Sequence of chain 1.A:
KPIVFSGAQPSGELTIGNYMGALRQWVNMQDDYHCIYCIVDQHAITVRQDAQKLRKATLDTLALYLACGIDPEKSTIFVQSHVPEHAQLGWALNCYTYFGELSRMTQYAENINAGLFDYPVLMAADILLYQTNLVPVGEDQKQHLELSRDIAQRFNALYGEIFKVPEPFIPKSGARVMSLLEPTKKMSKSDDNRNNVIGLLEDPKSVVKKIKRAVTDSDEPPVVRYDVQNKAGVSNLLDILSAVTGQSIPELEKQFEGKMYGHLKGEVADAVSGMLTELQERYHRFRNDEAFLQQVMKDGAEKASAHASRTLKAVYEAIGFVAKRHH

Sequence of chain 1.B:
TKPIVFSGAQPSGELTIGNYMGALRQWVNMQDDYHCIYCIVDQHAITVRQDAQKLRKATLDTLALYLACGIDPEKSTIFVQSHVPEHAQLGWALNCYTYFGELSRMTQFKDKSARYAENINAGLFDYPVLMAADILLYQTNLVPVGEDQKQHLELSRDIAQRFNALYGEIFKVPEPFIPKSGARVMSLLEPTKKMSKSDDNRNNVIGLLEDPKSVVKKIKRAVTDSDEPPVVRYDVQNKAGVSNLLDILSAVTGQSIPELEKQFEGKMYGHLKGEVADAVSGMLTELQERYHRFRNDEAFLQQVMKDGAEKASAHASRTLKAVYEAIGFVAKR

Binding-site contacts:
Ligand atom C contacts residue GLY92 of chain 1.A at 3.4 Å.
Ligand atom C6 contacts residue GLY92 of chain 1.B at 3.5 Å.
Ligand atom C4 contacts residue ALA89 of chain 1.B at 3.2 Å (hydrophobic).
Ligand atom O contacts residue ASP127 of chain 1.A at 3.4 Å (salt-bridge).
Ligand atom C4 contacts residue TRP93 of chain 1.A at 3.8 Å (hydrophobic).
Ligand atom O contacts residue VAL130 of chain 1.A at 3.9 Å.
Ligand atom C4 contacts residue ALA89 of chain 1.A at 3.9 Å (hydrophobic).
Ligand atom C5 contacts residue TRP93 of chain 1.B at 3.5 Å (hydrophobic).
Ligand atom C2 contacts residue GLY92 of chain 1.A at 3.9 Å.
Ligand atom C4 contacts residue TRP93 of chain 1.B at 3.5 Å (hydrophobic).
Ligand atom C3 contacts residue ALA89 of chain 1.A at 3.3 Å (hydrophobic).
Ligand atom C2 contacts residue TRP93 of chain 1.A at 3.7 Å (hydrophobic).
Ligand atom O contacts residue GLY92 of chain 1.A at 3.4 Å (h-bond).
Ligand atom C9 contacts residue ASN96 of chain 1.A at 3.7 Å.
Ligand atom C6 contacts residue VAL130 of chain 1.B at 4.0 Å (hydrophobic).
Ligand atom O1 contacts residue TRP93 of chain 1.B at 3.6 Å.
Ligand atom O contacts residue LEU131 of chain 1.A at 3.9 Å.
Ligand atom C3 contacts residue TRP93 of chain 1.B at 3.9 Å (hydrophobic).
Ligand atom C1 contacts residue TRP93 of chain 1.A at 3.8 Å (hydrophobic).
Ligand atom C contacts residue TRP93 of chain 1.B at 3.9 Å (hydrophobic).
Ligand atom C7 contacts residue ASN96 of chain 1.B at 3.7 Å.
Ligand atom C3 contacts residue TRP93 of chain 1.A at 3.5 Å (hydrophobic).
Ligand atom C3 contacts residue ALA89 of chain 1.B at 3.9 Å (hydrophobic).
Ligand atom C1 contacts residue TRP93 of chain 1.B at 3.7 Å (hydrophobic).
Ligand atom C9 contacts residue TRP93 of chain 1.B at 3.8 Å (hydrophobic).
Ligand atom C contacts residue LEU131 of chain 1.A at 3.4 Å (hydrophobic).
Ligand atom C5 contacts residue TRP93 of chain 1.A at 3.7 Å (hydrophobic).
Ligand atom C5 contacts residue GLY92 of chain 1.B at 3.6 Å.
Ligand atom O1 contacts residue LEU131 of chain 1.B at 3.9 Å.
Ligand atom O1 contacts residue TRP93 of chain 1.A at 3.7 Å.
Ligand atom O1 contacts residue GLY92 of chain 1.B at 3.2 Å.
Ligand atom C6 contacts residue TRP93 of chain 1.A at 3.9 Å (hydrophobic).
Ligand atom C1 contacts residue GLY92 of chain 1.A at 3.5 Å.
Ligand atom C8 contacts residue TRP93 of chain 1.A at 3.7 Å (hydrophobic).
Ligand atom C7 contacts residue ASP127 of chain 1.B at 3.5 Å.
Ligand atom C9 contacts residue ASN96 of chain 1.B at 4.0 Å.
Ligand atom C9 contacts residue ASP127 of chain 1.A at 3.4 Å.
Ligand atom C6 contacts residue LEU131 of chain 1.B at 3.7 Å (hydrophobic).
Ligand atom C2 contacts residue TRP93 of chain 1.B at 3.8 Å (hydrophobic).
Ligand atom C7 contacts residue TRP93 of chain 1.A at 3.8 Å (hydrophobic).

The small molecule below binds the protein below.
Small molecule (SMILES): CC(=O)c1ccc2c(c1)CCO2